Sequence of chain 57.D:
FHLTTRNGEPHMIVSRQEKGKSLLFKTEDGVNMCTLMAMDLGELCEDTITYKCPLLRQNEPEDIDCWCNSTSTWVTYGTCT

Binding-site contacts:
Ligand atom C7 contacts residue SER70 of chain 57.D at 4.4 Å.
Ligand atom C5 contacts residue MET33 of chain 57.D at 3.7 Å (hydrophobic).
Ligand atom C5 contacts residue ASN69 of chain 57.D at 3.7 Å.
Ligand atom C8 contacts residue ARG57 of chain 57.D at 4.2 Å.
Ligand atom O4 contacts residue NAG1 of chain 57.X at 3.0 Å.
Ligand atom N2 contacts residue ASN69 of chain 57.D at 4.3 Å.
Ligand atom O1 contacts residue VAL31 of chain 57.D at 3.4 Å (h-bond).
Ligand atom C4 contacts residue VAL31 of chain 57.D at 3.8 Å (hydrophobic).
Ligand atom C5 contacts residue VAL31 of chain 57.D at 4.2 Å (hydrophobic).
Ligand atom C8 contacts residue SER70 of chain 57.D at 3.7 Å.
Ligand atom C3 contacts residue VAL31 of chain 57.D at 3.0 Å (hydrophobic).
Ligand atom O1 contacts residue SER70 of chain 57.D at 4.2 Å.
Ligand atom N2 contacts residue VAL31 of chain 57.D at 4.0 Å.
Ligand atom O4 contacts residue VAL31 of chain 57.D at 3.3 Å.
Ligand atom C6 contacts residue LEU24 of chain 57.D at 4.5 Å (hydrophobic).
Ligand atom C6 contacts residue ASN69 of chain 57.D at 4.4 Å.
Ligand atom C2 contacts residue ASN69 of chain 57.D at 4.2 Å.
Ligand atom O1 contacts residue ASN69 of chain 57.D at 2.1 Å (h-bond).
Ligand atom C5 contacts residue NAG1 of chain 57.X at 4.4 Å.
Ligand atom C6 contacts residue NAG1 of chain 57.X at 4.3 Å.
Ligand atom C8 contacts residue ASN69 of chain 57.D at 3.4 Å.
Ligand atom O5 contacts residue ASN69 of chain 57.D at 2.8 Å (h-bond).
Ligand atom C7 contacts residue ASN69 of chain 57.D at 3.8 Å.
Ligand atom O5 contacts residue MET33 of chain 57.D at 4.2 Å.
Ligand atom O1 contacts residue MET33 of chain 57.D at 3.9 Å.
Ligand atom C6 contacts residue MET33 of chain 57.D at 3.5 Å (hydrophobic).
Ligand atom O6 contacts residue NAG1 of chain 57.X at 3.0 Å.
Ligand atom O3 contacts residue VAL31 of chain 57.D at 3.6 Å.
Ligand atom C1 contacts residue VAL31 of chain 57.D at 4.3 Å (hydrophobic).
Ligand atom C4 contacts residue NAG1 of chain 57.X at 3.2 Å.
Ligand atom C2 contacts residue VAL31 of chain 57.D at 4.0 Å (hydrophobic).
Ligand atom O7 contacts residue ASN69 of chain 57.D at 3.8 Å.
Ligand atom C1 contacts residue ASN69 of chain 57.D at 2.7 Å.
Ligand atom O3 contacts residue NAG1 of chain 57.X at 2.6 Å (h-bond).
Ligand atom C3 contacts residue NAG1 of chain 57.X at 3.7 Å.

A protein and the small-molecule ligand that binds it are described below.
Small molecule (SMILES): CC(=O)N[C@@H]1[C@@H](O)[C@H](O)[C@@H](CO)O[C@H]1O